Sequence of chain 2.A:
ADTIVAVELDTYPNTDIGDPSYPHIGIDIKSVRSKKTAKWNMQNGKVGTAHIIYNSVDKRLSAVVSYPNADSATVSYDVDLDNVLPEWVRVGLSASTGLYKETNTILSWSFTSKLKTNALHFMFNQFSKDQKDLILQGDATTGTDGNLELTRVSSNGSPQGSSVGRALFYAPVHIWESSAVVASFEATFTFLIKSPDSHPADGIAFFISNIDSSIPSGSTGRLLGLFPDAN

The protein below binds the small molecule below.
Small molecule (SMILES): Nc1ncnc2c1ncn2[C@H]1C[C@H](O[P](=O)(O)OC[C@H]2O[C@@H](n3cnc4c(N)ncnc43)C[C@@H]2O[P](=O)(O)OC[C@H]2O[C@@H](n3cnc4c(N)ncnc43)C[C@@H]2O[P](=O)(O)OC[C@H]2O[C@@H](n3cnc4c(N)ncnc43)C[C@@H]2O)[C@@H](COP(=O)=O)O1

Binding-site contacts:
Ligand atom OP2 contacts residue SQ01 of chain 2.K at 2.3 Å (h-bond).
Ligand atom C8 contacts residue SQ01 of chain 2.K at 3.7 Å.
Ligand atom C6 contacts residue SQ01 of chain 2.K at 3.3 Å.
Ligand atom OP2 contacts residue TYR22 of chain 2.A at 4.5 Å.
Ligand atom N7 contacts residue SQ01 of chain 2.K at 4.0 Å.
Ligand atom P contacts residue SQ01 of chain 2.K at 1.6 Å.
Ligand atom N3 contacts residue SQ01 of chain 2.K at 3.8 Å.
Ligand atom O4' contacts residue SQ01 of chain 2.K at 3.5 Å.
Ligand atom C2 contacts residue SQ01 of chain 2.K at 3.6 Å.
Ligand atom N9 contacts residue SQ01 of chain 2.K at 4.2 Å.
Ligand atom N1 contacts residue SQ01 of chain 2.K at 3.5 Å.
Ligand atom C5 contacts residue SQ01 of chain 2.K at 3.3 Å.
Ligand atom P contacts residue PRO23 of chain 2.A at 3.9 Å.
Ligand atom C4 contacts residue SQ01 of chain 2.K at 3.5 Å.
Ligand atom N6 contacts residue SQ01 of chain 2.K at 3.6 Å.
Ligand atom OP1 contacts residue SQ01 of chain 2.K at 2.7 Å (h-bond).
Ligand atom OP2 contacts residue PRO23 of chain 2.A at 3.6 Å.
Ligand atom C4' contacts residue SQ01 of chain 2.K at 4.1 Å.
Ligand atom C2' contacts residue SQ01 of chain 2.K at 4.4 Å.
Ligand atom C1' contacts residue SQ01 of chain 2.K at 4.3 Å.
Ligand atom C5' contacts residue SQ01 of chain 2.K at 3.3 Å.
Ligand atom OP1 contacts residue PRO23 of chain 2.A at 3.6 Å.
Ligand atom O5' contacts residue SQ01 of chain 2.K at 2.4 Å (h-bond).